The small molecule below binds the protein below.
Small molecule (SMILES): CCc1ccccc1

Sequence of chain 1.A:
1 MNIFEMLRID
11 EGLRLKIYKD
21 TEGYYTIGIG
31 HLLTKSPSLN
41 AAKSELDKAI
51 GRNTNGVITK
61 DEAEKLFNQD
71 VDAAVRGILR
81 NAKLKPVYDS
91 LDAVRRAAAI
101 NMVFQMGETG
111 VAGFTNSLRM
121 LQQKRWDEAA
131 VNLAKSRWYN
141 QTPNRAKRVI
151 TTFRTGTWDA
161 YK

Binding-site contacts:
Ligand atom CZ contacts residue LEU84 of chain 1.A at 4.0 Å (hydrophobic).
Ligand atom CE1 contacts residue ILE78 of chain 1.A at 4.2 Å (hydrophobic).
Ligand atom CB contacts residue LEU121 of chain 1.A at 4.1 Å (hydrophobic).
Ligand atom CD2 contacts residue LEU118 of chain 1.A at 3.5 Å (hydrophobic).
Ligand atom CB contacts residue VAL111 of chain 1.A at 3.8 Å (hydrophobic).
Ligand atom CE2 contacts residue LEU91 of chain 1.A at 4.4 Å (hydrophobic).
Ligand atom CX contacts residue VAL111 of chain 1.A at 3.5 Å (hydrophobic).
Ligand atom CE2 contacts residue ALA99 of chain 1.A at 3.8 Å (hydrophobic).
Ligand atom CD1 contacts residue LEU118 of chain 1.A at 4.3 Å (hydrophobic).
Ligand atom CG contacts residue VAL111 of chain 1.A at 3.9 Å (hydrophobic).
Ligand atom CZ contacts residue TYR88 of chain 1.A at 4.1 Å (hydrophobic).
Ligand atom CE2 contacts residue VAL87 of chain 1.A at 3.9 Å (hydrophobic).
Ligand atom CG contacts residue ALA99 of chain 1.A at 3.8 Å (hydrophobic).
Ligand atom CB contacts residue MET102 of chain 1.A at 3.8 Å (hydrophobic).
Ligand atom CE1 contacts residue LEU84 of chain 1.A at 3.8 Å (hydrophobic).
Ligand atom CD2 contacts residue VAL87 of chain 1.A at 4.1 Å (hydrophobic).
Ligand atom CE1 contacts residue VAL103 of chain 1.A at 4.2 Å (hydrophobic).
Ligand atom CG contacts residue PHE153 of chain 1.A at 4.4 Å (hydrophobic).
Ligand atom CD2 contacts residue ALA99 of chain 1.A at 3.8 Å (hydrophobic).
Ligand atom CE1 contacts residue VAL111 of chain 1.A at 4.1 Å (hydrophobic).
Ligand atom CG contacts residue LEU118 of chain 1.A at 3.7 Å (hydrophobic).
Ligand atom CD2 contacts residue LEU121 of chain 1.A at 4.3 Å (hydrophobic).
Ligand atom CX contacts residue LEU118 of chain 1.A at 3.2 Å (hydrophobic).
Ligand atom CD1 contacts residue ALA99 of chain 1.A at 3.8 Å (hydrophobic).
Ligand atom CD1 contacts residue VAL103 of chain 1.A at 4.4 Å (hydrophobic).
Ligand atom CB contacts residue LEU118 of chain 1.A at 4.0 Å (hydrophobic).
Ligand atom CE2 contacts residue TYR88 of chain 1.A at 4.0 Å (hydrophobic).
Ligand atom CZ contacts residue ALA99 of chain 1.A at 3.8 Å (hydrophobic).
Ligand atom CE2 contacts residue LEU118 of chain 1.A at 3.9 Å (hydrophobic).
Ligand atom CX contacts residue PHE114 of chain 1.A at 4.4 Å (hydrophobic).
Ligand atom CB contacts residue PHE153 of chain 1.A at 3.8 Å (hydrophobic).
Ligand atom CD1 contacts residue VAL111 of chain 1.A at 3.2 Å (hydrophobic).
Ligand atom CE1 contacts residue ALA99 of chain 1.A at 3.7 Å (hydrophobic).
Ligand atom CX contacts residue MET102 of chain 1.A at 4.2 Å (hydrophobic).
Ligand atom CX contacts residue LEU121 of chain 1.A at 4.2 Å (hydrophobic).
Ligand atom CD1 contacts residue LEU84 of chain 1.A at 4.2 Å (hydrophobic).
Ligand atom CE2 contacts residue LEU84 of chain 1.A at 4.3 Å (hydrophobic).
Ligand atom CZ contacts residue LEU118 of chain 1.A at 4.5 Å (hydrophobic).